Sequence of chain 1.D:
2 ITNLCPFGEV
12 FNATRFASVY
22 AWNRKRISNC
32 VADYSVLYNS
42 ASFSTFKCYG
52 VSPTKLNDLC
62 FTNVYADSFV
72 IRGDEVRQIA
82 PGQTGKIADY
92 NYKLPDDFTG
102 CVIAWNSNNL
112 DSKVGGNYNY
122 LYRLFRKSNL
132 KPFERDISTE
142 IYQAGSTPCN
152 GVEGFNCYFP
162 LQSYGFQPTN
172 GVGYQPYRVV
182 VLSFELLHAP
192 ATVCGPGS

Binding-site contacts:
Ligand atom O7 contacts residue ASN13 of chain 1.D at 4.0 Å.
Ligand atom O5 contacts residue ASN13 of chain 1.D at 2.3 Å (h-bond).
Ligand atom C2 contacts residue ASN13 of chain 1.D at 2.5 Å.
Ligand atom C3 contacts residue ASN13 of chain 1.D at 3.8 Å.
Ligand atom C4 contacts residue ASN13 of chain 1.D at 4.2 Å.
Ligand atom O2 contacts residue ASN13 of chain 1.D at 4.2 Å.
Ligand atom C7 contacts residue ASN13 of chain 1.D at 3.7 Å.
Ligand atom N2 contacts residue ASN13 of chain 1.D at 3.0 Å (h-bond).
Ligand atom C5 contacts residue ASN13 of chain 1.D at 3.6 Å.
Ligand atom C1 contacts residue ASN13 of chain 1.D at 1.4 Å.
Ligand atom C8 contacts residue GLY9 of chain 1.D at 3.5 Å.
Ligand atom O7 contacts residue GLY9 of chain 1.D at 3.6 Å.
Ligand atom C8 contacts residue PHE8 of chain 1.D at 4.2 Å (hydrophobic).
Ligand atom C7 contacts residue GLY9 of chain 1.D at 3.8 Å.

This small molecule binds to this protein.
Small molecule (SMILES): CC(=O)N[C@H]1[C@H](O[C@H]2[C@H](O)[C@@H](NC(C)=O)CO[C@@H]2CO[C@@H]2O[C@@H](C)[C@@H](O)[C@@H](O)[C@@H]2O)O[C@H](CO)[C@@H](O[C@@H]2O[C@H](CO)[C@@H](O)[C@H](O[C@H]3O[C@H](CO)[C@@H](O)[C@H](O)[C@@H]3O)[C@@H]2O)[C@@H]1O